The small molecule below binds the protein below.
Small molecule (SMILES): CC(=O)N[C@@H]1[C@@H](O)[C@H](O)[C@@H](CO)O[C@H]1O

Binding-site contacts:
Ligand atom O5 contacts residue ASN128 of chain 1.I at 2.4 Å (h-bond).
Ligand atom C3 contacts residue ASN128 of chain 1.I at 3.8 Å.
Ligand atom C7 contacts residue VAL133 of chain 1.I at 4.3 Å (hydrophobic).
Ligand atom C7 contacts residue ASN128 of chain 1.I at 3.7 Å.
Ligand atom C1 contacts residue VAL126 of chain 1.I at 3.9 Å (hydrophobic).
Ligand atom C2 contacts residue ASN128 of chain 1.I at 2.5 Å.
Ligand atom C4 contacts residue ASN128 of chain 1.I at 4.3 Å.
Ligand atom C5 contacts residue ASN128 of chain 1.I at 3.7 Å.
Ligand atom C7 contacts residue LYS135 of chain 1.I at 4.1 Å.
Ligand atom C8 contacts residue VAL133 of chain 1.I at 3.7 Å (hydrophobic).
Ligand atom N2 contacts residue VAL133 of chain 1.I at 4.0 Å.
Ligand atom C1 contacts residue ASN128 of chain 1.I at 1.4 Å.
Ligand atom N2 contacts residue ASN128 of chain 1.I at 2.8 Å (h-bond).
Ligand atom C8 contacts residue LYS135 of chain 1.I at 3.2 Å.
Ligand atom O7 contacts residue ASN128 of chain 1.I at 4.2 Å.
Ligand atom N2 contacts residue LYS135 of chain 1.I at 4.0 Å.

Sequence of chain 1.I:
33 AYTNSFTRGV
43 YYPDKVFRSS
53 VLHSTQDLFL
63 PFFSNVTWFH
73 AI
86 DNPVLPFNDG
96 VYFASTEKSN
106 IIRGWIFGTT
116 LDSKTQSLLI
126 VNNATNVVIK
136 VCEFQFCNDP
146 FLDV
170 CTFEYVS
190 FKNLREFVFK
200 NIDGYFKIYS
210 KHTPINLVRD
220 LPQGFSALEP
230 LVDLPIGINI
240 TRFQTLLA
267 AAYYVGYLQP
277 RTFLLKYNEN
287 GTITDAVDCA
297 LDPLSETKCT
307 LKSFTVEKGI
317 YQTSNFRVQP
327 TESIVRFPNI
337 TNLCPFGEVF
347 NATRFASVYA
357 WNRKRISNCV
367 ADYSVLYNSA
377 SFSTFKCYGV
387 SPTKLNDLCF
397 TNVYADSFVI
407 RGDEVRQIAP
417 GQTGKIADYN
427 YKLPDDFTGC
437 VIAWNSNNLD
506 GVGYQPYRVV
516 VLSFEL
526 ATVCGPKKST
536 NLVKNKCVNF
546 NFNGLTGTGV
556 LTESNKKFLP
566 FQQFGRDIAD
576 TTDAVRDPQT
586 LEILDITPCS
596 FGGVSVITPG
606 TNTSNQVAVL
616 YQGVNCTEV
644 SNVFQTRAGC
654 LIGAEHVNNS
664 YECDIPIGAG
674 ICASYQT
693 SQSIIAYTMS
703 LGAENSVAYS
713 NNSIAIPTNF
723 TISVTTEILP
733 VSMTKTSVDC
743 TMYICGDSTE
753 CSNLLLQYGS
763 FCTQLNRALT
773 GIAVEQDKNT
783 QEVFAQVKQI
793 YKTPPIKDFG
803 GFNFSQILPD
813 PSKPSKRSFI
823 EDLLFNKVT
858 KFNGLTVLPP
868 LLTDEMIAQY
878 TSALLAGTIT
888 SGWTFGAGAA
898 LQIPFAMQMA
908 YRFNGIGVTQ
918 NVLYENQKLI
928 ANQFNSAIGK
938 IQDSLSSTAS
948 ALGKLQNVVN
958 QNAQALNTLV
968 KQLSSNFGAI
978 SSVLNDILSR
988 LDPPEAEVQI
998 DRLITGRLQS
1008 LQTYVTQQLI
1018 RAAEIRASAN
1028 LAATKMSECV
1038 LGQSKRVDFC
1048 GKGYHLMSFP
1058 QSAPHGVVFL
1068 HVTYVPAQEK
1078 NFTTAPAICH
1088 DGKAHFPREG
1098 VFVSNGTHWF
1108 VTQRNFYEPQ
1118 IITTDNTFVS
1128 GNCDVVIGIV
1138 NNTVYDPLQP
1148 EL